Sequence of chain 1.A:
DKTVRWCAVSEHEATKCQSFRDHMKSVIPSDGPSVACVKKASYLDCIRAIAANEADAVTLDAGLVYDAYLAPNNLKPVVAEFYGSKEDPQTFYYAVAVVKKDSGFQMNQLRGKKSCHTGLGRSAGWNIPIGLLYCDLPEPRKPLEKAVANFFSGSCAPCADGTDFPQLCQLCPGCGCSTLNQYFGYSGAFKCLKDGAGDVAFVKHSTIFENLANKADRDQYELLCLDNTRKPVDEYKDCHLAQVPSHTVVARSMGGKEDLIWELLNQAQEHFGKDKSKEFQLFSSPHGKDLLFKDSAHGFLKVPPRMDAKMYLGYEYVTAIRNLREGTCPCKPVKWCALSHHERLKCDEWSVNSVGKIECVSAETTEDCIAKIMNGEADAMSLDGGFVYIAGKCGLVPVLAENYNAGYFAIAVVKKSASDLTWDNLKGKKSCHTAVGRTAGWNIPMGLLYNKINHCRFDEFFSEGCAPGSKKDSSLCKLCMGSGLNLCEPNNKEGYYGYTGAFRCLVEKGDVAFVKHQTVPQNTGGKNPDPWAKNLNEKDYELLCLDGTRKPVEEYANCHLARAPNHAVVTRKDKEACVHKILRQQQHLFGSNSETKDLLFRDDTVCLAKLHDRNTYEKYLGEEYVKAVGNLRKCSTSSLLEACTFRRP

Binding-site contacts:
Ligand atom O9 contacts residue HIS14 of chain 1.A at 3.2 Å.
Ligand atom O contacts residue HIS14 of chain 1.A at 3.6 Å (h-bond).
Ligand atom C contacts residue RU1 of chain 1.D at 2.5 Å.
Ligand atom C6 contacts residue HIS14 of chain 1.A at 3.8 Å.
Ligand atom O13 contacts residue HIS289 of chain 1.A at 3.7 Å.
Ligand atom O9 contacts residue RU1 of chain 1.D at 3.4 Å.
Ligand atom O12 contacts residue HIS14 of chain 1.A at 3.9 Å.
Ligand atom C7 contacts residue HIS14 of chain 1.A at 3.2 Å.
Ligand atom N contacts residue HIS14 of chain 1.A at 3.0 Å (h-bond).
Ligand atom C contacts residue HIS14 of chain 1.A at 3.1 Å.
Ligand atom C11 contacts residue HIS14 of chain 1.A at 4.5 Å.
Ligand atom CA contacts residue RU1 of chain 1.D at 2.2 Å.
Ligand atom C10 contacts residue HIS14 of chain 1.A at 3.7 Å.
Ligand atom C6 contacts residue RU1 of chain 1.D at 2.6 Å.
Ligand atom OXT contacts residue HIS14 of chain 1.A at 3.0 Å (h-bond).
Ligand atom O8 contacts residue HIS14 of chain 1.A at 3.1 Å (h-bond).
Ligand atom O8 contacts residue RU1 of chain 1.D at 1.8 Å.
Ligand atom C7 contacts residue RU1 of chain 1.D at 2.3 Å.
Ligand atom CA contacts residue HIS14 of chain 1.A at 3.5 Å.
Ligand atom O12 contacts residue HIS289 of chain 1.A at 2.8 Å (h-bond).
Ligand atom OXT contacts residue RU1 of chain 1.D at 2.4 Å.
Ligand atom C11 contacts residue HIS289 of chain 1.A at 3.5 Å.
Ligand atom N contacts residue RU1 of chain 1.D at 2.2 Å.
Ligand atom O contacts residue RU1 of chain 1.D at 3.6 Å.
Ligand atom C10 contacts residue HIS289 of chain 1.A at 3.6 Å.
Ligand atom C10 contacts residue RU1 of chain 1.D at 3.6 Å.
Ligand atom N contacts residue HIS289 of chain 1.A at 4.3 Å.

The protein below binds the small molecule below.
Small molecule (SMILES): O=C(O)CN(CC(=O)O)CC(=O)O